Binding-site contacts:
Ligand atom C3 contacts residue LYS225 of chain 1.A at 3.9 Å.
Ligand atom O4 contacts residue NAP1 of chain 1.K at 3.5 Å (h-bond).
Ligand atom C4 contacts residue ADP1 of chain 1.M at 4.2 Å.
Ligand atom O5 contacts residue NAP1 of chain 1.K at 4.1 Å.
Ligand atom O2 contacts residue MET228 of chain 1.A at 3.2 Å (h-bond).
Ligand atom O2 contacts residue ADP1 of chain 1.M at 2.8 Å (h-bond).
Ligand atom C6 contacts residue NAP1 of chain 1.K at 3.0 Å.
Ligand atom C3 contacts residue MET228 of chain 1.A at 3.9 Å (hydrophobic).
Ligand atom O4 contacts residue PHE187 of chain 1.A at 3.6 Å.
Ligand atom O6 contacts residue PHE187 of chain 1.A at 3.5 Å.
Ligand atom O2 contacts residue LYS225 of chain 1.A at 3.3 Å (salt-bridge).
Ligand atom C5 contacts residue NAP1 of chain 1.K at 4.0 Å.
Ligand atom O6 contacts residue ALA165 of chain 1.A at 3.8 Å.
Ligand atom C3 contacts residue SER126 of chain 1.A at 2.8 Å.
Ligand atom C5 contacts residue PHE187 of chain 1.A at 4.3 Å (hydrophobic).
Ligand atom O5 contacts residue THR128 of chain 1.A at 4.2 Å.
Ligand atom C2 contacts residue SER126 of chain 1.A at 4.2 Å.
Ligand atom C4 contacts residue NAP1 of chain 1.K at 3.8 Å.
Ligand atom C2 contacts residue MET228 of chain 1.A at 3.5 Å (hydrophobic).
Ligand atom C1 contacts residue MET228 of chain 1.A at 4.4 Å (hydrophobic).
Ligand atom C1 contacts residue ADP1 of chain 1.M at 1.4 Å.
Ligand atom C3 contacts residue ADP1 of chain 1.M at 3.7 Å.
Ligand atom O2 contacts residue NAP1 of chain 1.K at 3.5 Å (h-bond).
Ligand atom C5 contacts residue SER126 of chain 1.A at 4.2 Å.
Ligand atom C4 contacts residue LYS225 of chain 1.A at 4.3 Å.
Ligand atom C6 contacts residue PHE187 of chain 1.A at 4.0 Å (hydrophobic).
Ligand atom O6 contacts residue SER163 of chain 1.A at 2.5 Å (h-bond).
Ligand atom C4 contacts residue SER126 of chain 1.A at 3.3 Å.
Ligand atom O5 contacts residue ADP1 of chain 1.M at 2.3 Å (h-bond).
Ligand atom O3 contacts residue LYS225 of chain 1.A at 2.8 Å (salt-bridge).
Ligand atom C2 contacts residue LYS225 of chain 1.A at 4.1 Å.
Ligand atom C5 contacts residue THR128 of chain 1.A at 3.9 Å.
Ligand atom O6 contacts residue NAP1 of chain 1.K at 3.6 Å.
Ligand atom O3 contacts residue MET228 of chain 1.A at 3.7 Å.
Ligand atom C6 contacts residue SER163 of chain 1.A at 3.5 Å.
Ligand atom C5 contacts residue ADP1 of chain 1.M at 3.6 Å.
Ligand atom C1 contacts residue THR128 of chain 1.A at 4.0 Å.
Ligand atom O3 contacts residue SER126 of chain 1.A at 2.8 Å (h-bond).
Ligand atom C2 contacts residue ADP1 of chain 1.M at 2.4 Å.
Ligand atom O4 contacts residue SER126 of chain 1.A at 2.7 Å (h-bond).

A protein and the small-molecule ligand that binds it are described below.
Small molecule (SMILES): OC[C@H]1O[C@@H](O)[C@@H](O)[C@@H](O)[C@@H]1O

Sequence of chain 1.A:
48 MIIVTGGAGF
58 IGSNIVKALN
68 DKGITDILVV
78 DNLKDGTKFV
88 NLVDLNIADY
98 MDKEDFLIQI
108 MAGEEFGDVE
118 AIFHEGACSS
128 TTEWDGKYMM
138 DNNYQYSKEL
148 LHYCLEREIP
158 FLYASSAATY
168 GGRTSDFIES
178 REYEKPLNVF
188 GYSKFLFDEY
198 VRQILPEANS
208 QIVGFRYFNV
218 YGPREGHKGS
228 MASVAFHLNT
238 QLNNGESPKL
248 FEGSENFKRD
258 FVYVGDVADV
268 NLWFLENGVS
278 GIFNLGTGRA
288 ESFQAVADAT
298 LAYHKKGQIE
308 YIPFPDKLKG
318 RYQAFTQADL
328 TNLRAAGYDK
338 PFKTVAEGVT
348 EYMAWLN